This protein binds this small molecule.
Small molecule (SMILES): Nc1nc2ncc([C@H](O)[C@H](O)CO)nc2c(=O)[nH]1

Sequence of chain 4.B:
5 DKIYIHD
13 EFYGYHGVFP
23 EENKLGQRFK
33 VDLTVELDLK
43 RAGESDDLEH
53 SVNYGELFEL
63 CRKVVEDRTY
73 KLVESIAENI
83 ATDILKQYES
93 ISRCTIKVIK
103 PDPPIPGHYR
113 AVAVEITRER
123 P

Sequence of chain 2.B:
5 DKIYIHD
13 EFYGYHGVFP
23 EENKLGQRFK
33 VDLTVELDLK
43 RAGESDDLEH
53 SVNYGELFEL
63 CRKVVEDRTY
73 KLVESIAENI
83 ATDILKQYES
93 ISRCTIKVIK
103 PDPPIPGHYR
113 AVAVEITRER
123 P

Binding-site contacts:
Ligand atom O11 contacts residue LEU74 of chain 4.B at 3.4 Å.
Ligand atom O11 contacts residue GLU76 of chain 4.B at 3.6 Å (salt-bridge).
Ligand atom N9 contacts residue TYR56 of chain 2.B at 3.1 Å (h-bond).
Ligand atom C3 contacts residue VAL54 of chain 2.B at 3.7 Å (hydrophobic).
Ligand atom N9 contacts residue VAL20 of chain 4.B at 3.7 Å.
Ligand atom O21 contacts residue VAL20 of chain 4.B at 2.9 Å (h-bond).
Ligand atom O11 contacts residue TYR56 of chain 2.B at 3.5 Å (h-bond).
Ligand atom N13 contacts residue SER53 of chain 2.B at 3.3 Å (h-bond).
Ligand atom C28 contacts residue PRO106 of chain 4.B at 3.7 Å (hydrophobic).
Ligand atom C3 contacts residue TYR56 of chain 2.B at 3.5 Å (hydrophobic).
Ligand atom N6 contacts residue ASN55 of chain 2.B at 3.1 Å (h-bond).
Ligand atom N13 contacts residue VAL54 of chain 2.B at 2.9 Å (h-bond).
Ligand atom O22 contacts residue LYS102 of chain 4.B at 2.6 Å (salt-bridge).
Ligand atom N4 contacts residue LEU50 of chain 2.B at 3.5 Å.
Ligand atom N4 contacts residue TYR56 of chain 2.B at 3.4 Å (h-bond).
Ligand atom C26 contacts residue GLU24 of chain 4.B at 3.6 Å.
Ligand atom O22 contacts residue GLU24 of chain 4.B at 3.7 Å.
Ligand atom O11 contacts residue VAL75 of chain 4.B at 3.0 Å (h-bond).
Ligand atom N4 contacts residue ASN55 of chain 2.B at 3.6 Å.
Ligand atom C16 contacts residue GLU24 of chain 4.B at 3.5 Å.
Ligand atom N2 contacts residue TYR56 of chain 2.B at 3.4 Å.
Ligand atom C10 contacts residue TYR56 of chain 2.B at 3.2 Å (hydrophobic).
Ligand atom C7 contacts residue TYR56 of chain 2.B at 3.7 Å (hydrophobic).
Ligand atom N2 contacts residue GLU76 of chain 4.B at 2.9 Å (salt-bridge).
Ligand atom C8 contacts residue TYR56 of chain 2.B at 3.7 Å (hydrophobic).
Ligand atom N13 contacts residue GLU76 of chain 4.B at 2.7 Å (salt-bridge).
Ligand atom C3 contacts residue LEU50 of chain 2.B at 3.6 Å (hydrophobic).
Ligand atom C3 contacts residue GLU76 of chain 4.B at 3.5 Å.
Ligand atom O24 contacts residue PHE21 of chain 4.B at 3.1 Å.
Ligand atom C26 contacts residue LYS102 of chain 4.B at 3.4 Å.
Ligand atom O22 contacts residue TYR56 of chain 2.B at 2.9 Å (h-bond).
Ligand atom C1 contacts residue GLU76 of chain 4.B at 3.6 Å.
Ligand atom O21 contacts residue GLU24 of chain 4.B at 2.6 Å (salt-bridge).
Ligand atom O21 contacts residue LYS102 of chain 4.B at 3.1 Å (salt-bridge).
Ligand atom C26 contacts residue PRO106 of chain 4.B at 3.7 Å (hydrophobic).
Ligand atom C5 contacts residue TYR56 of chain 2.B at 3.5 Å (hydrophobic).
Ligand atom N6 contacts residue TYR56 of chain 2.B at 3.6 Å.
Ligand atom C1 contacts residue TYR56 of chain 2.B at 3.4 Å (hydrophobic).
Ligand atom C7 contacts residue ASN55 of chain 2.B at 3.7 Å.
Ligand atom N4 contacts residue VAL54 of chain 2.B at 3.6 Å (h-bond).